This protein binds this small molecule.
Small molecule (SMILES): CC(=O)N[C@H]1[C@H](O[C@H]2[C@H](O)[C@@H](NC(C)=O)CO[C@@H]2CO)O[C@H](CO)[C@@H](O[C@@H]2O[C@H](CO)[C@@H](O)[C@H](O)[C@@H]2O)[C@@H]1O

Sequence of chain 1.D:
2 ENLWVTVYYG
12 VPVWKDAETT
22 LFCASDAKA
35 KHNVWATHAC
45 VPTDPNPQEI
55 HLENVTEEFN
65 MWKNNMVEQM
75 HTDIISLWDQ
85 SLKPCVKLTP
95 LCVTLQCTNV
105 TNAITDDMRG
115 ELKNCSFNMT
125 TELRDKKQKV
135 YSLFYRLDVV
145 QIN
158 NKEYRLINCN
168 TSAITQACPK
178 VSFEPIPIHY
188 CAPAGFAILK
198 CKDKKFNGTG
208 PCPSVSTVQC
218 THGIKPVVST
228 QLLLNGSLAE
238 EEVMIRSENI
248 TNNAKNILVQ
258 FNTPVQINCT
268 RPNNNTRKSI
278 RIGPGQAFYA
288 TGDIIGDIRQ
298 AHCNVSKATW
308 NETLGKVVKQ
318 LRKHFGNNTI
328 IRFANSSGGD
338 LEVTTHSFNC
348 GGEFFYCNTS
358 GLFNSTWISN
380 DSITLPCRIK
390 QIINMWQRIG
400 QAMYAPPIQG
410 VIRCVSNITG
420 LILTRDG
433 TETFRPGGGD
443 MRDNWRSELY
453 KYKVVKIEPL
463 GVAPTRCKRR

Binding-site contacts:
Ligand atom C7 contacts residue ASN118 of chain 1.D at 3.2 Å.
Ligand atom O3 contacts residue TYR135 of chain 1.D at 4.4 Å.
Ligand atom N2 contacts residue TYR135 of chain 1.D at 3.7 Å.
Ligand atom C3 contacts residue TYR135 of chain 1.D at 3.9 Å (hydrophobic).
Ligand atom C5 contacts residue TYR135 of chain 1.D at 4.4 Å (hydrophobic).
Ligand atom O7 contacts residue VAL104 of chain 1.D at 3.5 Å.
Ligand atom O5 contacts residue ASN118 of chain 1.D at 2.4 Å (h-bond).
Ligand atom C8 contacts residue VAL104 of chain 1.D at 3.6 Å (hydrophobic).
Ligand atom C2 contacts residue ASN118 of chain 1.D at 2.5 Å.
Ligand atom C1 contacts residue TYR135 of chain 1.D at 3.8 Å (hydrophobic).
Ligand atom O7 contacts residue TYR135 of chain 1.D at 4.2 Å.
Ligand atom C8 contacts residue ASP290 of chain 1.D at 3.7 Å.
Ligand atom C7 contacts residue VAL104 of chain 1.D at 3.9 Å (hydrophobic).
Ligand atom N2 contacts residue ASN118 of chain 1.D at 2.9 Å (h-bond).
Ligand atom C4 contacts residue ASN118 of chain 1.D at 4.3 Å.
Ligand atom O7 contacts residue THR105 of chain 1.D at 4.3 Å.
Ligand atom C8 contacts residue ASN118 of chain 1.D at 4.4 Å.
Ligand atom O5 contacts residue TYR135 of chain 1.D at 4.4 Å.
Ligand atom C5 contacts residue ASN118 of chain 1.D at 3.7 Å.
Ligand atom O7 contacts residue ASN118 of chain 1.D at 3.2 Å (h-bond).
Ligand atom C3 contacts residue ASN118 of chain 1.D at 3.8 Å.
Ligand atom C2 contacts residue TYR135 of chain 1.D at 4.0 Å (hydrophobic).
Ligand atom C8 contacts residue LEU137 of chain 1.D at 4.2 Å (hydrophobic).
Ligand atom C1 contacts residue ASN118 of chain 1.D at 1.4 Å.